This protein binds this small molecule.
Small molecule (SMILES): CC(=O)N[C@@H]1[C@@H](O[C@@H]2O[C@H](CO)[C@H](O)[C@H](O[C@]3(C(=O)O)C[C@H](O)[C@@H](NC(C)=O)[C@H]([C@H](O)[C@H](O)CO)O3)[C@H]2O)[C@H](O)[C@@H](CO[C@]2(C(=O)O)C[C@H](O)[C@@H](NC(C)=O)[C@H]([C@H](O)[C@H](O)CO)O2)O[C@H]1O

Sequence of chain 4.B:
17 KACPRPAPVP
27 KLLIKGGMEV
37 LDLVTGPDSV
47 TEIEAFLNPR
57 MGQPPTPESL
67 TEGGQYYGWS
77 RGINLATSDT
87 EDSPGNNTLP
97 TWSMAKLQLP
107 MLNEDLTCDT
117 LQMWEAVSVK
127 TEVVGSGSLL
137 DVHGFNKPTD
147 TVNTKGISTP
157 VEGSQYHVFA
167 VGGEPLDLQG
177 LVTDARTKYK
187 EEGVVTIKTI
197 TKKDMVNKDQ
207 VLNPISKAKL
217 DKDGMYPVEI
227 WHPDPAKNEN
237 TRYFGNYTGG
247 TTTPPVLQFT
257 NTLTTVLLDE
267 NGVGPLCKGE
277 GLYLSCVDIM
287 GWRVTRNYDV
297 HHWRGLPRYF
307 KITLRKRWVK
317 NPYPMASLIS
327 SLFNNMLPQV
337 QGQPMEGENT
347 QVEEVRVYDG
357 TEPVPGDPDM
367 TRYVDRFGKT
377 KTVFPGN

Sequence of chain 4.A:
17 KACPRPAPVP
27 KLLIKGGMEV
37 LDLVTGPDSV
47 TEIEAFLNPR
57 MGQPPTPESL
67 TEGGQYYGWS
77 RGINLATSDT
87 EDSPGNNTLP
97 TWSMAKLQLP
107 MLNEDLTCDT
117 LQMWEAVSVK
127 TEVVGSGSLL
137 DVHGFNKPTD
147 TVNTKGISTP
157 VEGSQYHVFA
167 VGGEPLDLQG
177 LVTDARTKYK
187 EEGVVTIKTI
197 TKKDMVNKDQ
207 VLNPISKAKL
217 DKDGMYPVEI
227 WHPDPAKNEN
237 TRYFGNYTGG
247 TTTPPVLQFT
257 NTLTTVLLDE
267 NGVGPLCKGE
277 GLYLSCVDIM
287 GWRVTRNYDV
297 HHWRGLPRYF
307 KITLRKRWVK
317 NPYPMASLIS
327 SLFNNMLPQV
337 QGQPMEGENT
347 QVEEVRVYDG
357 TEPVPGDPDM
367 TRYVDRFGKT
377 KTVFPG

Binding-site contacts:
Ligand atom O4 contacts residue ASN80 of chain 4.A at 4.3 Å.
Ligand atom O1B contacts residue ARG77 of chain 4.A at 2.9 Å (salt-bridge).
Ligand atom O4 contacts residue VAL296 of chain 4.A at 3.9 Å.
Ligand atom C3 contacts residue VAL296 of chain 4.A at 3.7 Å (hydrophobic).
Ligand atom O3 contacts residue GLY78 of chain 4.A at 3.3 Å.
Ligand atom O1B contacts residue SER89 of chain 4.A at 3.1 Å (h-bond).
Ligand atom O4 contacts residue GLY78 of chain 4.A at 3.1 Å.
Ligand atom O1A contacts residue ARG77 of chain 4.A at 3.2 Å (salt-bridge).
Ligand atom O1A contacts residue LYS186 of chain 4.A at 2.8 Å (salt-bridge).
Ligand atom C1 contacts residue TYR72 of chain 4.A at 4.1 Å (hydrophobic).
Ligand atom O1A contacts residue HIS298 of chain 4.A at 3.9 Å.
Ligand atom N5 contacts residue TYR72 of chain 4.A at 3.4 Å (h-bond).
Ligand atom C1 contacts residue ARG77 of chain 4.A at 3.6 Å.
Ligand atom O10 contacts residue THR291 of chain 4.A at 4.3 Å.
Ligand atom C4 contacts residue TYR72 of chain 4.A at 3.8 Å (hydrophobic).
Ligand atom O4 contacts residue ILE79 of chain 4.A at 4.0 Å.
Ligand atom O8 contacts residue TYR72 of chain 4.A at 4.3 Å.
Ligand atom C1 contacts residue LYS186 of chain 4.A at 3.9 Å.
Ligand atom C11 contacts residue ASP85 of chain 4.B at 4.0 Å.
Ligand atom O6 contacts residue ASN93 of chain 4.A at 3.0 Å (h-bond).
Ligand atom O1B contacts residue TYR72 of chain 4.A at 4.1 Å.
Ligand atom C1 contacts residue GLY78 of chain 4.A at 3.7 Å.
Ligand atom O4 contacts residue HIS298 of chain 4.A at 2.7 Å (h-bond).
Ligand atom C3 contacts residue HIS298 of chain 4.A at 3.6 Å.
Ligand atom C2 contacts residue GLY78 of chain 4.A at 3.9 Å.
Ligand atom C6 contacts residue ASN93 of chain 4.A at 3.0 Å.
Ligand atom C4 contacts residue HIS298 of chain 4.A at 3.2 Å.
Ligand atom O1A contacts residue GLY78 of chain 4.A at 3.2 Å (h-bond).
Ligand atom C3 contacts residue GLY78 of chain 4.A at 4.0 Å.
Ligand atom O1A contacts residue TYR72 of chain 4.A at 3.5 Å.
Ligand atom C4 contacts residue ASN93 of chain 4.A at 4.2 Å.
Ligand atom C1 contacts residue SER89 of chain 4.A at 3.5 Å.
Ligand atom O8 contacts residue ARG77 of chain 4.A at 3.2 Å (salt-bridge).
Ligand atom C5 contacts residue TYR72 of chain 4.A at 3.9 Å (hydrophobic).
Ligand atom O1A contacts residue SER89 of chain 4.A at 3.1 Å (h-bond).
Ligand atom O4 contacts residue THR291 of chain 4.A at 3.5 Å.
Ligand atom C6 contacts residue TYR72 of chain 4.A at 4.0 Å (hydrophobic).
Ligand atom C5 contacts residue ASN93 of chain 4.A at 3.6 Å.
Ligand atom C4 contacts residue GLY78 of chain 4.A at 3.4 Å.
Ligand atom C3 contacts residue GLY78 of chain 4.A at 3.6 Å.